Sequence of chain 1.A:
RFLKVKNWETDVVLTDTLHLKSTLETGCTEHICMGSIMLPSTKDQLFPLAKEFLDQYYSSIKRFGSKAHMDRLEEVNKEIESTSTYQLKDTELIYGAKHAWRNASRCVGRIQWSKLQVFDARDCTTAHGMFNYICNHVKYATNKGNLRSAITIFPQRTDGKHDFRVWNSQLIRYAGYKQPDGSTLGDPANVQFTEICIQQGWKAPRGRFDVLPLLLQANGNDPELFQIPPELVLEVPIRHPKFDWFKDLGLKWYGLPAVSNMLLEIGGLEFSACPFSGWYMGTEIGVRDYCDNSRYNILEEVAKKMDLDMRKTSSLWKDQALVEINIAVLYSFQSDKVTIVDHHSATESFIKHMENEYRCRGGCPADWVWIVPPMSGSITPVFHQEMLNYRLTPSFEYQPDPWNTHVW

Binding-site contacts:
Ligand atom C09 contacts residue GLU27 of chain 1.A at 3.5 Å.
Ligand atom C07 contacts residue TYR402 of chain 1.A at 3.9 Å (hydrophobic).
Ligand atom N21 contacts residue GLU409 of chain 1.A at 4.0 Å.
Ligand atom C07 contacts residue ASN401 of chain 1.A at 3.8 Å.
Ligand atom C11 contacts residue ARG403 of chain 1.A at 3.9 Å.
Ligand atom C27 contacts residue TYR410 of chain 1.A at 3.7 Å (hydrophobic).
Ligand atom N21 contacts residue ARG403 of chain 1.A at 4.2 Å.
Ligand atom C02 contacts residue GLU409 of chain 1.A at 3.6 Å.
Ligand atom N22 contacts residue GLU409 of chain 1.A at 4.2 Å.
Ligand atom N02 contacts residue ARG403 of chain 1.A at 4.0 Å.
Ligand atom C06 contacts residue GLU409 of chain 1.A at 3.6 Å.
Ligand atom C22 contacts residue GLU409 of chain 1.A at 4.0 Å.
Ligand atom C08 contacts residue GLU409 of chain 1.A at 3.5 Å.
Ligand atom C09 contacts residue ARG403 of chain 1.A at 3.7 Å.
Ligand atom C07 contacts residue ARG403 of chain 1.A at 4.0 Å.
Ligand atom N01 contacts residue ARG403 of chain 1.A at 3.5 Å.
Ligand atom N22 contacts residue GLU277 of chain 1.A at 2.7 Å (salt-bridge).
Ligand atom C06 contacts residue ARG403 of chain 1.A at 3.7 Å.
Ligand atom N02 contacts residue SER407 of chain 1.A at 3.9 Å.
Ligand atom N22 contacts residue GLU282 of chain 1.A at 3.3 Å (salt-bridge).
Ligand atom C23 contacts residue GLU282 of chain 1.A at 3.6 Å.
Ligand atom C10 contacts residue GLU409 of chain 1.A at 4.0 Å.
Ligand atom N02 contacts residue PHE408 of chain 1.A at 3.5 Å (h-bond).
Ligand atom C11 contacts residue GLU409 of chain 1.A at 3.3 Å.
Ligand atom C05 contacts residue GLU27 of chain 1.A at 3.8 Å.
Ligand atom C02 contacts residue ARG403 of chain 1.A at 3.6 Å.
Ligand atom C22 contacts residue GLU282 of chain 1.A at 3.8 Å.
Ligand atom N02 contacts residue GLU409 of chain 1.A at 3.1 Å (salt-bridge).
Ligand atom C05 contacts residue ARG403 of chain 1.A at 4.1 Å.
Ligand atom C08 contacts residue GLU27 of chain 1.A at 4.1 Å.
Ligand atom C04 contacts residue ARG403 of chain 1.A at 3.6 Å.
Ligand atom N01 contacts residue GLU409 of chain 1.A at 2.8 Å (salt-bridge).
Ligand atom C09 contacts residue GLU409 of chain 1.A at 4.0 Å.
Ligand atom C12 contacts residue LEU26 of chain 1.A at 3.8 Å (hydrophobic).
Ligand atom N22 contacts residue LEU275 of chain 1.A at 3.9 Å.
Ligand atom C22 contacts residue GLU277 of chain 1.A at 3.7 Å.
Ligand atom C10 contacts residue LEU26 of chain 1.A at 4.1 Å (hydrophobic).
Ligand atom C23 contacts residue LEU275 of chain 1.A at 4.2 Å (hydrophobic).
Ligand atom N21 contacts residue GLU277 of chain 1.A at 3.8 Å.
Ligand atom C03 contacts residue ARG403 of chain 1.A at 3.6 Å.

The small molecule below binds the protein below.
Small molecule (SMILES): Cc1cc(N)nc(CCCCCc2cc(C)cc(N)n2)c1